The protein below binds the small molecule below.
Small molecule (SMILES): C[C@H](NC(=O)[C@H](Cc1ccccc1)NC(=O)[C@H](CNC(=O)CS[P](=O)(O)O[P](=O)(O)O[P](=O)(O)OC[C@H]1O[C@@H](n2cnc3c(N)ncnc32)[C@H](O)[C@@H]1O)NC(=O)[C@@H](NC(=O)[C@@H](NC(=O)[C@H](CCCN=C(N)N)NC(=O)[C@@H]1CCCN1C(=O)[C@H](CCCN=C(N)N)NC(=O)CN)[C@@H](C)O)[C@@H](C)O)C(=O)N[C@H](CO)CCC(=O)O

Binding-site contacts:
Ligand atom O3A contacts residue GLY37 of chain 1.B at 2.9 Å.
Ligand atom NH2 contacts residue GLU156 of chain 1.B at 3.0 Å (salt-bridge).
Ligand atom O contacts residue GLY189 of chain 1.B at 3.0 Å (h-bond).
Ligand atom CA contacts residue GLY189 of chain 1.B at 3.1 Å.
Ligand atom CB contacts residue GLY189 of chain 1.B at 3.3 Å.
Ligand atom C contacts residue GLY189 of chain 1.B at 3.4 Å.
Ligand atom N contacts residue GLY189 of chain 1.B at 2.8 Å (h-bond).
Ligand atom N contacts residue PHE187 of chain 1.B at 3.0 Å (h-bond).
Ligand atom CA contacts residue PHE187 of chain 1.B at 3.5 Å (hydrophobic).
Ligand atom PA contacts residue MN1 of chain 1.L at 3.2 Å.
Ligand atom CE2 contacts residue PHE187 of chain 1.B at 3.5 Å (hydrophobic).
Ligand atom O2B contacts residue THR38 of chain 1.B at 3.4 Å (h-bond).
Ligand atom S2G contacts residue ASP170 of chain 1.B at 3.4 Å (salt-bridge).
Ligand atom O2' contacts residue GLU112 of chain 1.B at 2.7 Å (salt-bridge).
Ligand atom O1B contacts residue MN1 of chain 1.L at 2.8 Å.
Ligand atom NH1 contacts residue GLU156 of chain 1.B at 2.9 Å (salt-bridge).
Ligand atom CD1 contacts residue GLY189 of chain 1.B at 3.2 Å.
Ligand atom O1A contacts residue MN1 of chain 1.L at 1.8 Å.
Ligand atom O1G contacts residue MN1 of chain 1.L at 2.2 Å.
Ligand atom CZ contacts residue GLU112 of chain 1.B at 3.4 Å.
Ligand atom CG2 contacts residue GLU192 of chain 1.B at 3.3 Å.
Ligand atom PG contacts residue MN1 of chain 1.L at 3.4 Å.
Ligand atom O1G contacts residue ASP170 of chain 1.B at 3.1 Å (salt-bridge).
Ligand atom NH2 contacts residue TYR193 of chain 1.B at 2.8 Å (h-bond).
Ligand atom N6 contacts residue GLU106 of chain 1.B at 2.9 Å (salt-bridge).
Ligand atom OG1 contacts residue THR190 of chain 1.B at 3.3 Å.
Ligand atom O contacts residue CYS188 of chain 1.B at 3.4 Å.
Ligand atom NE contacts residue GLU112 of chain 1.B at 3.2 Å (salt-bridge).
Ligand atom N contacts residue GLU156 of chain 1.B at 2.8 Å (salt-bridge).
Ligand atom NH1 contacts residue GLU112 of chain 1.B at 2.6 Å (salt-bridge).
Ligand atom O4' contacts residue VAL42 of chain 1.B at 3.0 Å.
Ligand atom N1 contacts residue ALA108 of chain 1.B at 3.0 Å (h-bond).
Ligand atom N contacts residue LYS154 of chain 1.B at 3.3 Å (salt-bridge).
Ligand atom NE contacts residue GLU219 of chain 1.B at 2.8 Å (salt-bridge).
Ligand atom NH2 contacts residue GLU219 of chain 1.B at 3.4 Å (salt-bridge).
Ligand atom OG1 contacts residue GLU156 of chain 1.B at 3.0 Å (salt-bridge).
Ligand atom NH1 contacts residue PHE114 of chain 1.B at 3.5 Å.
Ligand atom O contacts residue PHE114 of chain 1.B at 3.4 Å.
Ligand atom CA contacts residue THR190 of chain 1.B at 3.5 Å.
Ligand atom O1B contacts residue ASP170 of chain 1.B at 3.4 Å (salt-bridge).

Sequence of chain 1.B:
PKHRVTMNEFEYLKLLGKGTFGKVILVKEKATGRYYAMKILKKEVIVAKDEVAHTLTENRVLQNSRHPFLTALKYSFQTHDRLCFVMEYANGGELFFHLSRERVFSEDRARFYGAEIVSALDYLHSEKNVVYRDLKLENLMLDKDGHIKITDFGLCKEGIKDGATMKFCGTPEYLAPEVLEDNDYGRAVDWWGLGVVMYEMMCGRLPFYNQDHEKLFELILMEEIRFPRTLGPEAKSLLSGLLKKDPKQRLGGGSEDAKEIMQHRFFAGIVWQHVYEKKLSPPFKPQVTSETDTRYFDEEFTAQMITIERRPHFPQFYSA